Sequence of chain 1.D:
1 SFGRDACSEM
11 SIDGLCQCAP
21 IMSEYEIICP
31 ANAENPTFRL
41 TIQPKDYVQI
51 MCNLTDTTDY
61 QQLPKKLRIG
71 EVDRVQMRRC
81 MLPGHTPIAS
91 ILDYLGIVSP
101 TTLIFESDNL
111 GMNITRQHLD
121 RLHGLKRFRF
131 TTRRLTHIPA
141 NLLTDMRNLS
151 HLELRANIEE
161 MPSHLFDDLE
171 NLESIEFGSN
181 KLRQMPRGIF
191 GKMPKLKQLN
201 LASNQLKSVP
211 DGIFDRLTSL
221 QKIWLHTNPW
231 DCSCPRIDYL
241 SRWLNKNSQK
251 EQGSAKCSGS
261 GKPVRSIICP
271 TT

Binding-site contacts:
Ligand atom C5 contacts residue ASN35 of chain 1.D at 3.7 Å.
Ligand atom C2 contacts residue ASN35 of chain 1.D at 3.6 Å.
Ligand atom O3 contacts residue ASN35 of chain 1.D at 3.4 Å (h-bond).
Ligand atom C3 contacts residue ASN53 of chain 1.D at 3.8 Å.
Ligand atom C4 contacts residue ASN53 of chain 1.D at 4.2 Å.
Ligand atom O5 contacts residue ASN53 of chain 1.D at 2.3 Å (h-bond).
Ligand atom N2 contacts residue ASN35 of chain 1.D at 4.4 Å.
Ligand atom C1 contacts residue ASN35 of chain 1.D at 3.9 Å.
Ligand atom C8 contacts residue ARG79 of chain 1.D at 3.8 Å.
Ligand atom C3 contacts residue ASN35 of chain 1.D at 3.8 Å.
Ligand atom O7 contacts residue ASN35 of chain 1.D at 3.5 Å (h-bond).
Ligand atom C7 contacts residue ASN53 of chain 1.D at 3.6 Å.
Ligand atom O6 contacts residue ASN35 of chain 1.D at 2.9 Å (h-bond).
Ligand atom O7 contacts residue ASN53 of chain 1.D at 4.0 Å.
Ligand atom C7 contacts residue ASN35 of chain 1.D at 4.3 Å.
Ligand atom C4 contacts residue ASN35 of chain 1.D at 3.6 Å.
Ligand atom N2 contacts residue ASN53 of chain 1.D at 2.9 Å (h-bond).
Ligand atom O4 contacts residue ASN35 of chain 1.D at 4.3 Å.
Ligand atom C6 contacts residue ASN35 of chain 1.D at 3.9 Å.
Ligand atom C1 contacts residue ASN53 of chain 1.D at 1.4 Å.
Ligand atom C2 contacts residue ASN53 of chain 1.D at 2.5 Å.
Ligand atom O5 contacts residue ASN35 of chain 1.D at 3.4 Å (h-bond).
Ligand atom C5 contacts residue ASN53 of chain 1.D at 3.6 Å.

A small-molecule ligand and the protein it binds are described below.
Small molecule (SMILES): CC(=O)N[C@H]1[C@H](O[C@H]2[C@H](O)[C@@H](NC(C)=O)CO[C@@H]2CO)O[C@H](CO)[C@@H](O)[C@@H]1O